This small molecule binds to this protein.
Small molecule (SMILES): CC(=O)N[C@@H]1[C@@H](O)[C@H](O)[C@@H](CO)O[C@H]1O

Sequence of chain 54.F:
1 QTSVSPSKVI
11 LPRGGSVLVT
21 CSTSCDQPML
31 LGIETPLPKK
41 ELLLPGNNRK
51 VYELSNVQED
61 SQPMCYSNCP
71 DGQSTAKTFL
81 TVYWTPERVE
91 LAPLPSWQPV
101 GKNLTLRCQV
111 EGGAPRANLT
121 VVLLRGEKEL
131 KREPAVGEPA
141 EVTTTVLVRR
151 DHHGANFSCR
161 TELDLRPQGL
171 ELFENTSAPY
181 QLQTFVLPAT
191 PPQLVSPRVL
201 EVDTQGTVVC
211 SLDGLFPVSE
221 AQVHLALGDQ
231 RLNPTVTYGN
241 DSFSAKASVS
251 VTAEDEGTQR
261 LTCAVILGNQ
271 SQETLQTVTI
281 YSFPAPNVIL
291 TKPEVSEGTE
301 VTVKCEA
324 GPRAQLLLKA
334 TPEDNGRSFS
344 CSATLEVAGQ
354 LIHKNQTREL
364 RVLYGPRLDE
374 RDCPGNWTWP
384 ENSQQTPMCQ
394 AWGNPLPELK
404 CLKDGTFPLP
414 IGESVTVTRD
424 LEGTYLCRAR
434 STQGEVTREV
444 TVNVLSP

Binding-site contacts:
Ligand atom O4 contacts residue NAG1 of chain 54.K at 2.3 Å (h-bond).
Ligand atom N2 contacts residue PRO86 of chain 54.F at 3.9 Å.
Ligand atom C5 contacts residue NAG1 of chain 54.K at 3.8 Å.
Ligand atom C6 contacts residue NAG1 of chain 54.K at 4.2 Å.
Ligand atom C2 contacts residue ASN175 of chain 54.F at 2.4 Å.
Ligand atom N2 contacts residue THR85 of chain 54.F at 4.5 Å.
Ligand atom C8 contacts residue PRO86 of chain 54.F at 3.6 Å (hydrophobic).
Ligand atom C8 contacts residue ASN175 of chain 54.F at 4.5 Å.
Ligand atom C3 contacts residue ASN175 of chain 54.F at 3.8 Å.
Ligand atom C1 contacts residue ASN175 of chain 54.F at 1.4 Å.
Ligand atom O6 contacts residue THR85 of chain 54.F at 4.4 Å.
Ligand atom C5 contacts residue ASN175 of chain 54.F at 3.7 Å.
Ligand atom C3 contacts residue NAG1 of chain 54.K at 3.7 Å.
Ligand atom C4 contacts residue ASN175 of chain 54.F at 4.2 Å.
Ligand atom O7 contacts residue ASN175 of chain 54.F at 3.5 Å (h-bond).
Ligand atom O3 contacts residue NAG1 of chain 54.K at 3.9 Å.
Ligand atom C7 contacts residue ASN175 of chain 54.F at 3.4 Å.
Ligand atom C8 contacts residue ARG88 of chain 54.F at 4.3 Å.
Ligand atom C8 contacts residue GLU87 of chain 54.F at 3.6 Å.
Ligand atom N2 contacts residue ASN175 of chain 54.F at 2.9 Å (h-bond).
Ligand atom C7 contacts residue PRO86 of chain 54.F at 4.3 Å (hydrophobic).
Ligand atom C1 contacts residue THR85 of chain 54.F at 3.8 Å.
Ligand atom O5 contacts residue GLU174 of chain 54.F at 3.5 Å (salt-bridge).
Ligand atom O6 contacts residue GLU174 of chain 54.F at 3.8 Å.
Ligand atom C1 contacts residue GLU174 of chain 54.F at 4.1 Å.
Ligand atom C3 contacts residue THR85 of chain 54.F at 4.4 Å.
Ligand atom O5 contacts residue ASN175 of chain 54.F at 2.4 Å (h-bond).
Ligand atom O5 contacts residue THR85 of chain 54.F at 4.3 Å.
Ligand atom C4 contacts residue NAG1 of chain 54.K at 3.5 Å.
Ligand atom O6 contacts residue PHE173 of chain 54.F at 4.0 Å.
Ligand atom C5 contacts residue THR85 of chain 54.F at 4.0 Å.
Ligand atom C2 contacts residue THR85 of chain 54.F at 4.5 Å.